The protein below binds the small molecule below.
Small molecule (SMILES): C[C@H](N)C(=O)N[C@@H](C)C(=O)N[C@@H](C)C(=O)N[C@@H](C)C(=O)O

Sequence of chain 1.K:
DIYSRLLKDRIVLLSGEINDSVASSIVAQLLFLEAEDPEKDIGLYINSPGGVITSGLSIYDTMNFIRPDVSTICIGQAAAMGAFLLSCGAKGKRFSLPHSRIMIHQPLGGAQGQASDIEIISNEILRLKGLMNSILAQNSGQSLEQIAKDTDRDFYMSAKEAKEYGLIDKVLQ

Binding-site contacts:
Ligand atom OXT contacts residue ALA99 of chain 1.K at 3.0 Å.
Ligand atom C contacts residue PRO126 of chain 1.K at 4.3 Å (hydrophobic).
Ligand atom C contacts residue HIS124 of chain 1.K at 3.4 Å.
Ligand atom CB contacts residue GLY70 of chain 1.K at 3.8 Å.
Ligand atom N contacts residue ILE72 of chain 1.K at 3.8 Å.
Ligand atom CB contacts residue LEU147 of chain 1.K at 3.9 Å (hydrophobic).
Ligand atom O contacts residue ALA99 of chain 1.K at 2.9 Å.
Ligand atom CA contacts residue ILE72 of chain 1.K at 3.9 Å (hydrophobic).
Ligand atom O contacts residue VAL71 of chain 1.K at 3.6 Å.
Ligand atom O contacts residue PRO126 of chain 1.K at 3.3 Å.
Ligand atom O contacts residue GLY70 of chain 1.K at 3.0 Å (h-bond).
Ligand atom O contacts residue LEU127 of chain 1.K at 2.6 Å (h-bond).
Ligand atom N contacts residue LEU127 of chain 1.K at 2.8 Å (h-bond).
Ligand atom O contacts residue GLY69 of chain 1.K at 3.5 Å.
Ligand atom O contacts residue ILE72 of chain 1.K at 3.2 Å (h-bond).
Ligand atom CB contacts residue ILE144 of chain 1.K at 3.5 Å (hydrophobic).
Ligand atom CA contacts residue HIS124 of chain 1.K at 3.7 Å.
Ligand atom CA contacts residue ALA99 of chain 1.K at 4.0 Å (hydrophobic).
Ligand atom CB contacts residue MET100 of chain 1.K at 3.4 Å (hydrophobic).
Ligand atom CA contacts residue LEU127 of chain 1.K at 3.6 Å (hydrophobic).
Ligand atom OXT contacts residue LEU127 of chain 1.K at 4.1 Å.
Ligand atom O contacts residue HIS124 of chain 1.K at 4.3 Å.
Ligand atom CB contacts residue VAL71 of chain 1.K at 4.2 Å (hydrophobic).
Ligand atom OXT contacts residue HIS124 of chain 1.K at 2.6 Å (h-bond).
Ligand atom CB contacts residue HIS124 of chain 1.K at 4.4 Å.
Ligand atom CA contacts residue VAL71 of chain 1.K at 4.3 Å (hydrophobic).
Ligand atom C contacts residue ALA99 of chain 1.K at 3.0 Å (hydrophobic).
Ligand atom C contacts residue ILE72 of chain 1.K at 3.8 Å (hydrophobic).
Ligand atom CB contacts residue ILE72 of chain 1.K at 3.9 Å (hydrophobic).
Ligand atom CB contacts residue LEU127 of chain 1.K at 4.0 Å (hydrophobic).
Ligand atom CB contacts residue ALA99 of chain 1.K at 4.0 Å (hydrophobic).
Ligand atom CB contacts residue MET151 of chain 1.K at 4.0 Å (hydrophobic).
Ligand atom C contacts residue LEU127 of chain 1.K at 3.7 Å (hydrophobic).
Ligand atom C contacts residue MET100 of chain 1.K at 3.8 Å (hydrophobic).
Ligand atom N contacts residue GLY70 of chain 1.K at 3.1 Å (h-bond).
Ligand atom O contacts residue MET100 of chain 1.K at 3.0 Å (h-bond).
Ligand atom CA contacts residue GLY70 of chain 1.K at 3.7 Å.
Ligand atom C contacts residue GLY70 of chain 1.K at 3.9 Å.
Ligand atom CA contacts residue ILE144 of chain 1.K at 4.2 Å (hydrophobic).
Ligand atom OXT contacts residue GLY70 of chain 1.K at 4.4 Å.